Sequence of chain 1.B:
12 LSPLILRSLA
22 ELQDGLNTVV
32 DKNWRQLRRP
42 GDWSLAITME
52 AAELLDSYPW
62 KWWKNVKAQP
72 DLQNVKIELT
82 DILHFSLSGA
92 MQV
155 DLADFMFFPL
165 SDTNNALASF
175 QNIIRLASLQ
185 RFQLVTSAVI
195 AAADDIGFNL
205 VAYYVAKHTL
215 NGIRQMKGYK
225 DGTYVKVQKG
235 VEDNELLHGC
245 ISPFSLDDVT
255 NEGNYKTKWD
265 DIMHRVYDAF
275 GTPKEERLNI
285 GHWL

The small molecule below binds the protein below.
Small molecule (SMILES): O=c1ccn([C@H]2C[C@H](O)[C@@H](CO[P](=O)(O)NP(=O)(O)O)O2)c(=O)[nH]1

Sequence of chain 1.A:
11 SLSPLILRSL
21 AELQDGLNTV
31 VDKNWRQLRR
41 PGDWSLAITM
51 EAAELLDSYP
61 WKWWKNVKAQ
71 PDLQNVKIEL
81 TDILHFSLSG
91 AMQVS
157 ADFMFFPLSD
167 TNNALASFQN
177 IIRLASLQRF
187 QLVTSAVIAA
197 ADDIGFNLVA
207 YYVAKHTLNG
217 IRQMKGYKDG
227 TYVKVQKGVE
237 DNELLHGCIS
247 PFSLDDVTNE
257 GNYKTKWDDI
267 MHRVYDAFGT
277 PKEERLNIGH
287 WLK

Binding-site contacts:
Ligand atom O3' contacts residue ASN215 of chain 1.B at 3.0 Å (h-bond).
Ligand atom PA contacts residue CA1 of chain 1.H at 3.5 Å.
Ligand atom O2 contacts residue LEU27 of chain 1.B at 3.3 Å.
Ligand atom O1B contacts residue ARG218 of chain 1.B at 2.8 Å (salt-bridge).
Ligand atom O2A contacts residue TRP64 of chain 1.A at 2.9 Å (h-bond).
Ligand atom N3A contacts residue ARG218 of chain 1.B at 3.3 Å (salt-bridge).
Ligand atom C3' contacts residue ASP82 of chain 1.B at 3.5 Å.
Ligand atom PB contacts residue CA1 of chain 1.I at 3.5 Å.
Ligand atom O2A contacts residue TYR223 of chain 1.B at 2.7 Å (h-bond).
Ligand atom O3B contacts residue CA1 of chain 1.I at 2.4 Å.
Ligand atom O1A contacts residue LYS62 of chain 1.A at 3.1 Å (salt-bridge).
Ligand atom C4' contacts residue ASN215 of chain 1.B at 3.3 Å.
Ligand atom C2' contacts residue PHE86 of chain 1.B at 3.6 Å (hydrophobic).
Ligand atom O2 contacts residue HIS85 of chain 1.B at 3.5 Å.
Ligand atom C6 contacts residue TRP64 of chain 1.A at 3.5 Å (hydrophobic).
Ligand atom O3' contacts residue ASP82 of chain 1.B at 2.7 Å (salt-bridge).
Ligand atom O3B contacts residue GLU51 of chain 1.B at 3.3 Å (salt-bridge).
Ligand atom O1A contacts residue GLU51 of chain 1.B at 3.3 Å (salt-bridge).
Ligand atom O5' contacts residue TRP64 of chain 1.A at 3.4 Å (h-bond).
Ligand atom PB contacts residue LYS230 of chain 1.B at 3.6 Å.
Ligand atom PB contacts residue CA1 of chain 1.H at 3.6 Å.
Ligand atom O1B contacts residue LYS211 of chain 1.B at 2.7 Å (salt-bridge).
Ligand atom O2B contacts residue LYS230 of chain 1.B at 2.5 Å (salt-bridge).
Ligand atom O1A contacts residue TRP64 of chain 1.A at 3.5 Å.
Ligand atom O2A contacts residue LYS62 of chain 1.A at 3.2 Å (salt-bridge).
Ligand atom O4 contacts residue TRP63 of chain 1.A at 2.9 Å (h-bond).
Ligand atom O4 contacts residue TRP44 of chain 1.B at 3.6 Å.
Ligand atom O3B contacts residue CA1 of chain 1.H at 2.4 Å.
Ligand atom O3B contacts residue GLU54 of chain 1.B at 3.4 Å (salt-bridge).
Ligand atom C2' contacts residue HIS85 of chain 1.B at 3.5 Å.
Ligand atom O2 contacts residue GLN24 of chain 1.B at 3.0 Å (h-bond).
Ligand atom O2B contacts residue ASN238 of chain 1.B at 3.1 Å (h-bond).
Ligand atom N3 contacts residue ASN28 of chain 1.B at 2.9 Å (h-bond).
Ligand atom N3A contacts residue TYR223 of chain 1.B at 3.5 Å (h-bond).
Ligand atom O1A contacts residue CA1 of chain 1.H at 2.3 Å.
Ligand atom N3A contacts residue CA1 of chain 1.H at 3.6 Å.
Ligand atom O3B contacts residue ASP82 of chain 1.B at 3.4 Å (salt-bridge).
Ligand atom C5 contacts residue TRP64 of chain 1.A at 3.4 Å (hydrophobic).
Ligand atom O4 contacts residue ASN28 of chain 1.B at 3.6 Å (h-bond).
Ligand atom O5' contacts residue ARG218 of chain 1.B at 3.3 Å (salt-bridge).